Binding-site contacts:
Ligand atom C5 contacts residue TYR32 of chain 1.C at 3.6 Å (hydrophobic).
Ligand atom C2 contacts residue TYR104 of chain 1.D at 3.6 Å (hydrophobic).
Ligand atom OP2 contacts residue ASN50 of chain 1.C at 3.0 Å (h-bond).
Ligand atom C7 contacts residue HIS91 of chain 1.C at 3.6 Å.
Ligand atom C4' contacts residue TYR104 of chain 1.D at 3.7 Å (hydrophobic).
Ligand atom C2 contacts residue TYR105 of chain 1.D at 3.5 Å (hydrophobic).
Ligand atom O2 contacts residue TYR104 of chain 1.D at 3.4 Å (h-bond).
Ligand atom C2 contacts residue TYR32 of chain 1.C at 3.6 Å (hydrophobic).
Ligand atom N1 contacts residue TYR105 of chain 1.D at 3.5 Å.
Ligand atom C4 contacts residue TYR49 of chain 1.C at 3.2 Å (hydrophobic).
Ligand atom O4' contacts residue TYR105 of chain 1.D at 3.2 Å.
Ligand atom C4 contacts residue HIS91 of chain 1.C at 3.6 Å.
Ligand atom C6 contacts residue TYR104 of chain 1.D at 3.1 Å (hydrophobic).
Ligand atom C1' contacts residue TYR104 of chain 1.D at 3.6 Å (hydrophobic).
Ligand atom C2 contacts residue TYR49 of chain 1.C at 3.4 Å (hydrophobic).
Ligand atom N3 contacts residue TYR32 of chain 1.C at 3.6 Å.
Ligand atom N1 contacts residue TYR32 of chain 1.C at 3.6 Å.
Ligand atom O4 contacts residue HIS91 of chain 1.C at 3.5 Å (h-bond).
Ligand atom C6 contacts residue TYR32 of chain 1.C at 3.6 Å (hydrophobic).
Ligand atom C4 contacts residue TYR32 of chain 1.C at 3.6 Å (hydrophobic).
Ligand atom C5 contacts residue TYR49 of chain 1.C at 3.4 Å (hydrophobic).
Ligand atom N1 contacts residue TYR49 of chain 1.C at 3.3 Å.
Ligand atom O4' contacts residue TYR104 of chain 1.D at 2.8 Å (h-bond).
Ligand atom O4 contacts residue TYR49 of chain 1.C at 3.6 Å.
Ligand atom N3 contacts residue TYR105 of chain 1.D at 3.5 Å.
Ligand atom O2 contacts residue HIS91 of chain 1.C at 2.9 Å (h-bond).
Ligand atom O4 contacts residue GLY93 of chain 1.C at 3.5 Å (h-bond).
Ligand atom O4 contacts residue TYR92 of chain 1.C at 3.2 Å.
Ligand atom O4 contacts residue TYR105 of chain 1.D at 3.3 Å.
Ligand atom N3 contacts residue HIS91 of chain 1.C at 2.9 Å (h-bond).
Ligand atom N3 contacts residue TYR49 of chain 1.C at 3.5 Å.
Ligand atom C5' contacts residue TYR105 of chain 1.D at 3.4 Å (hydrophobic).
Ligand atom C6 contacts residue TYR49 of chain 1.C at 3.4 Å (hydrophobic).
Ligand atom N1 contacts residue TYR104 of chain 1.D at 3.4 Å.
Ligand atom O4 contacts residue ALA106 of chain 1.D at 2.8 Å (h-bond).
Ligand atom C5 contacts residue TYR104 of chain 1.D at 3.6 Å (hydrophobic).
Ligand atom C4 contacts residue TYR105 of chain 1.D at 3.5 Å (hydrophobic).
Ligand atom C7 contacts residue ASN50 of chain 1.C at 3.1 Å.
Ligand atom C2' contacts residue TYR49 of chain 1.C at 3.3 Å (hydrophobic).
Ligand atom O4 contacts residue TYR101 of chain 1.D at 3.5 Å.

Sequence of chain 1.D:
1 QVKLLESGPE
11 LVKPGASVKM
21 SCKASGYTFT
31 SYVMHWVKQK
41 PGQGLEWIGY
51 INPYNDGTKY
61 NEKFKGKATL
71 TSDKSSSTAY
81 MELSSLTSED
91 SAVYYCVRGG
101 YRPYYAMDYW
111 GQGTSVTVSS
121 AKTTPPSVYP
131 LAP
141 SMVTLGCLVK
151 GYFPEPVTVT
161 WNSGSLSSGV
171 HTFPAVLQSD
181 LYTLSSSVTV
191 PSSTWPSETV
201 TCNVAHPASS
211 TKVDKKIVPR

This protein binds this small molecule.
Small molecule (SMILES): Cc1cn([C@H]2C[C@H](O[P](=O)(O)OC[C@H]3O[C@@H](n4cc(C)c(=O)[nH]c4=O)C[C@@H]3O[P](=O)(O)OC[C@H]3O[C@@H](n4cc(C)c(=O)[nH]c4=O)C[C@@H]3O[P](=O)(O)OC[C@H]3O[C@@H](n4cc(C)c(=O)[nH]c4=O)C[C@@H]3O[P](=O)(O)OC[C@H]3O[C@@H](n4cc(C)c(=O)[nH]c4=O)C[C@@H]3O)[C@@H](CO)O2)c(=O)[nH]c1=O

Sequence of chain 1.C:
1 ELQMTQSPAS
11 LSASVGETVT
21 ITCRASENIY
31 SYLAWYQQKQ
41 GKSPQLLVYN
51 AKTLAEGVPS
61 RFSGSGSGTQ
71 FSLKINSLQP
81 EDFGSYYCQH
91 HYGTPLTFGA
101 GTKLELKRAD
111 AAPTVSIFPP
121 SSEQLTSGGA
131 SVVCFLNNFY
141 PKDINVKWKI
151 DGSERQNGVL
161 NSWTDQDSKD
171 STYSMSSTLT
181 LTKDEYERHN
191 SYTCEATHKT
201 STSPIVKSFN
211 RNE